Sequence of chain 1.D:
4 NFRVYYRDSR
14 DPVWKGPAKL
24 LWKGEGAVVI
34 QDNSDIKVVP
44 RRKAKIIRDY

This protein binds this small molecule.
Small molecule (SMILES): Cc1nc2ccccc2c(-c2ccc3c4c(ccnc24)CCO3)c1[C@H](OC(C)(C)C)C(=O)O

Binding-site contacts:
Ligand atom C27 contacts residue THR76 of chain 1.B at 3.7 Å.
Ligand atom C21 contacts residue ALA120 of chain 1.A at 3.6 Å (hydrophobic).
Ligand atom O07 contacts residue GLU121 of chain 1.A at 3.3 Å (salt-bridge).
Ligand atom O06 contacts residue GLU121 of chain 1.A at 3.1 Å (salt-bridge).
Ligand atom C16 contacts residue THR76 of chain 1.B at 3.6 Å.
Ligand atom C16 contacts residue ALA80 of chain 1.B at 3.5 Å (hydrophobic).
Ligand atom C01 contacts residue GLN46 of chain 1.B at 3.8 Å.
Ligand atom C16 contacts residue ALA79 of chain 1.B at 3.7 Å (hydrophobic).
Ligand atom C05 contacts residue GLU121 of chain 1.A at 3.6 Å.
Ligand atom C32 contacts residue ALA79 of chain 1.B at 3.7 Å (hydrophobic).
Ligand atom C23 contacts residue ILE50 of chain 1.D at 3.8 Å (hydrophobic).
Ligand atom C01 contacts residue GLU121 of chain 1.A at 3.6 Å.
Ligand atom C12 contacts residue GLN46 of chain 1.B at 3.6 Å.
Ligand atom C02 contacts residue LYS48 of chain 1.D at 3.7 Å.
Ligand atom O08 contacts residue HIS122 of chain 1.A at 3.6 Å.
Ligand atom O26 contacts residue LEU53 of chain 1.B at 3.7 Å.
Ligand atom C24 contacts residue TRP83 of chain 1.B at 3.5 Å (hydrophobic).
Ligand atom O07 contacts residue THR125 of chain 1.A at 2.9 Å (h-bond).
Ligand atom O26 contacts residue ALA80 of chain 1.B at 3.2 Å.
Ligand atom C24 contacts residue MET129 of chain 1.A at 3.6 Å (hydrophobic).
Ligand atom C11 contacts residue THR76 of chain 1.B at 3.3 Å.
Ligand atom C21 contacts residue GLN119 of chain 1.A at 3.5 Å.
Ligand atom C22 contacts residue ILE50 of chain 1.D at 3.7 Å (hydrophobic).
Ligand atom C23 contacts residue MET129 of chain 1.A at 3.8 Å (hydrophobic).
Ligand atom C09 contacts residue THR125 of chain 1.A at 3.8 Å.
Ligand atom O07 contacts residue ALA120 of chain 1.A at 3.8 Å.
Ligand atom O07 contacts residue HIS122 of chain 1.A at 3.0 Å (h-bond).
Ligand atom O06 contacts residue LYS48 of chain 1.D at 3.1 Å (salt-bridge).
Ligand atom C04 contacts residue THR125 of chain 1.A at 3.7 Å.
Ligand atom C15 contacts residue THR76 of chain 1.B at 3.7 Å.
Ligand atom N33 contacts residue LYS48 of chain 1.D at 3.8 Å.
Ligand atom O06 contacts residue ALA120 of chain 1.A at 3.6 Å.
Ligand atom C28 contacts residue THR76 of chain 1.B at 3.7 Å.
Ligand atom O08 contacts residue THR125 of chain 1.A at 3.3 Å (h-bond).
Ligand atom C05 contacts residue THR125 of chain 1.A at 3.6 Å.
Ligand atom C10 contacts residue THR125 of chain 1.A at 3.5 Å.
Ligand atom C22 contacts residue MET129 of chain 1.A at 3.5 Å (hydrophobic).
Ligand atom C25 contacts residue LEU53 of chain 1.B at 3.5 Å (hydrophobic).
Ligand atom C01 contacts residue HIS122 of chain 1.A at 3.5 Å.
Ligand atom C25 contacts residue TRP83 of chain 1.B at 3.5 Å (hydrophobic).

Sequence of chain 1.A:
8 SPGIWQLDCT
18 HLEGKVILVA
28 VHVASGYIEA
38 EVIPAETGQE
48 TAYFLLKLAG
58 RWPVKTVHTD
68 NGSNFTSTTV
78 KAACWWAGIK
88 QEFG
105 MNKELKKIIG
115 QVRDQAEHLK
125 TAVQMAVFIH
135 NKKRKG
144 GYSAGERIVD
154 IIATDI

Sequence of chain 1.B:
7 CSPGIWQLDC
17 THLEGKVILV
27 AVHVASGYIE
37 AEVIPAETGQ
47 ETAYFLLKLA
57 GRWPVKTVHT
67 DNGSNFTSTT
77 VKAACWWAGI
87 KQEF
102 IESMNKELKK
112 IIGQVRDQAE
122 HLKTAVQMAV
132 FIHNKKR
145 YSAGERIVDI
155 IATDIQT